This protein binds this small molecule.
Small molecule (SMILES): CCN(CC)c1ccc2c(c1)Oc1cc(N(CC)CC)ccc1C2c1ccccc1C(=O)OCCOCCOCCn1cc(CO[C@H]2O[C@H](CO)[C@@H](O)[C@H](O)[C@H]2O)nn1

Binding-site contacts:
Ligand atom C22 contacts residue TYR100 of chain 1.D at 3.4 Å (hydrophobic).
Ligand atom C6M contacts residue ASP208 of chain 1.D at 3.8 Å.
Ligand atom N1T contacts residue TYR12 of chain 1.D at 2.7 Å (h-bond).
Ligand atom C6P contacts residue LEU99 of chain 1.D at 3.9 Å (hydrophobic).
Ligand atom O7P contacts residue LEU99 of chain 1.D at 4.0 Å.
Ligand atom O5M contacts residue LEU99 of chain 1.D at 3.2 Å (h-bond).
Ligand atom O3M contacts residue ARG228 of chain 1.D at 3.0 Å (salt-bridge).
Ligand atom C5T contacts residue TYR12 of chain 1.D at 3.9 Å (hydrophobic).
Ligand atom O3M contacts residue GLY227 of chain 1.D at 3.5 Å.
Ligand atom O4M contacts residue GLY227 of chain 1.D at 4.1 Å.
Ligand atom C1 contacts residue LEU99 of chain 1.D at 4.2 Å (hydrophobic).
Ligand atom O6M contacts residue ASP208 of chain 1.D at 3.1 Å (salt-bridge).
Ligand atom C5M contacts residue ASP208 of chain 1.D at 4.1 Å.
Ligand atom C1M contacts residue LEU99 of chain 1.D at 3.8 Å (hydrophobic).
Ligand atom O4M contacts residue ARG228 of chain 1.D at 3.4 Å (salt-bridge).
Ligand atom C21 contacts residue TYR100 of chain 1.D at 3.5 Å (hydrophobic).
Ligand atom N2T contacts residue TYR12 of chain 1.D at 3.1 Å (h-bond).
Ligand atom C6M contacts residue TYR100 of chain 1.D at 3.9 Å (hydrophobic).
Ligand atom C4A contacts residue LEU99 of chain 1.D at 3.8 Å (hydrophobic).
Ligand atom O6M contacts residue ALA207 of chain 1.D at 3.3 Å.
Ligand atom C3M contacts residue ASN14 of chain 1.D at 4.2 Å.
Ligand atom O4M contacts residue ASP208 of chain 1.D at 2.6 Å (salt-bridge).
Ligand atom O6M contacts residue GLY98 of chain 1.D at 3.7 Å.
Ligand atom C4M contacts residue GLY227 of chain 1.D at 4.0 Å.
Ligand atom C4M contacts residue TYR12 of chain 1.D at 4.0 Å (hydrophobic).
Ligand atom O5M contacts residue GLY98 of chain 1.D at 4.2 Å.
Ligand atom C4M contacts residue ARG228 of chain 1.D at 3.9 Å.
Ligand atom C6M contacts residue ALA207 of chain 1.D at 3.8 Å (hydrophobic).
Ligand atom O4M contacts residue TYR12 of chain 1.D at 3.3 Å.
Ligand atom C3M contacts residue ARG228 of chain 1.D at 4.0 Å.
Ligand atom C3A contacts residue LEU99 of chain 1.D at 3.6 Å (hydrophobic).
Ligand atom O4M contacts residue ASN14 of chain 1.D at 2.8 Å (h-bond).
Ligand atom O6M contacts residue TYR100 of chain 1.D at 3.2 Å (h-bond).
Ligand atom C5M contacts residue TYR12 of chain 1.D at 3.4 Å (hydrophobic).
Ligand atom C22 contacts residue TYR12 of chain 1.D at 3.5 Å (hydrophobic).
Ligand atom C4M contacts residue ASP208 of chain 1.D at 3.3 Å.
Ligand atom C5P contacts residue LEU99 of chain 1.D at 3.8 Å (hydrophobic).
Ligand atom C6M contacts residue TYR12 of chain 1.D at 3.0 Å (hydrophobic).
Ligand atom C4M contacts residue ASN14 of chain 1.D at 3.9 Å.
Ligand atom O6M contacts residue LEU99 of chain 1.D at 3.4 Å (h-bond).

Sequence of chain 1.D:
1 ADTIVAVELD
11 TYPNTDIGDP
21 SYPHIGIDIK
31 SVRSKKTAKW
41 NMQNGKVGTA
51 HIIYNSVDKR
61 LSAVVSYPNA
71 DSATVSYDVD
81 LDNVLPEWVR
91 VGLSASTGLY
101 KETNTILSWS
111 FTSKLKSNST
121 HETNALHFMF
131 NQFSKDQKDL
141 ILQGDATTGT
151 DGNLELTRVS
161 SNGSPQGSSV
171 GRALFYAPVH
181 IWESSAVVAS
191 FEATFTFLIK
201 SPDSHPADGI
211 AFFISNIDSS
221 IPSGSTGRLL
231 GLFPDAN